Sequence of chain 1.I:
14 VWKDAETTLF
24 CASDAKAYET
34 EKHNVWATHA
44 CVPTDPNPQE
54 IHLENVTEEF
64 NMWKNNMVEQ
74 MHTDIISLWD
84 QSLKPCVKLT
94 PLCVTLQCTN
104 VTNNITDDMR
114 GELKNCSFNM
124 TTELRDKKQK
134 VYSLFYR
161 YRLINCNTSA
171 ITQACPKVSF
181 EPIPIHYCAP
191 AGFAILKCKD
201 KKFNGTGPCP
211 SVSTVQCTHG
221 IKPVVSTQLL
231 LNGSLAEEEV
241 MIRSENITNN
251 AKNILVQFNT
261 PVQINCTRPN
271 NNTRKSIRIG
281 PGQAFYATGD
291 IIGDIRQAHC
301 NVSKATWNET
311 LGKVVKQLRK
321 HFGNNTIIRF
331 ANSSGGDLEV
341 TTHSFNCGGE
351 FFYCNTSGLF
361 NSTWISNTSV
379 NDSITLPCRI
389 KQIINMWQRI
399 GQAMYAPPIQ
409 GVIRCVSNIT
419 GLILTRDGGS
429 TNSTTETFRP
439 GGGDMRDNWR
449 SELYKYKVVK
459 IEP

Sequence of chain 1.A:
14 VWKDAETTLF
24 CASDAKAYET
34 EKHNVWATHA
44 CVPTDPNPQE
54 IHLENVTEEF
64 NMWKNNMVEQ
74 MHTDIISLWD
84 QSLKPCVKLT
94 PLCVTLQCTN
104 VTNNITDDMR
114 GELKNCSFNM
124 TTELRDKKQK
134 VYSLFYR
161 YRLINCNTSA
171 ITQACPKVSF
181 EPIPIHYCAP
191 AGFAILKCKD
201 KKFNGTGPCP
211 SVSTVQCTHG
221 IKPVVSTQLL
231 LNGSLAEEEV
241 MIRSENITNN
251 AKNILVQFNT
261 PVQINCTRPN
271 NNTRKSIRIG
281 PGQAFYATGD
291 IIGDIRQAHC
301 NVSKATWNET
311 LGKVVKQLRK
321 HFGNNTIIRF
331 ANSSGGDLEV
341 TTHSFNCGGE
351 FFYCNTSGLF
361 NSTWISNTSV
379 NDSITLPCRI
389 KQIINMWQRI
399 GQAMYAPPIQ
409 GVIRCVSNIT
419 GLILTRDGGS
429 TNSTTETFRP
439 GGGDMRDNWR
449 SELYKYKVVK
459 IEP

The small molecule below binds the protein below.
Small molecule (SMILES): CC(=O)N[C@@H]1[C@@H](O)[C@H](O)[C@@H](CO)O[C@H]1O

Binding-site contacts:
Ligand atom C6 contacts residue ARG278 of chain 1.I at 4.2 Å.
Ligand atom C2 contacts residue ASN167 of chain 1.A at 2.7 Å.
Ligand atom O6 contacts residue ARG278 of chain 1.I at 4.3 Å.
Ligand atom C1 contacts residue ASN167 of chain 1.A at 1.4 Å.
Ligand atom C7 contacts residue ASN167 of chain 1.A at 3.8 Å.
Ligand atom O6 contacts residue ILE279 of chain 1.I at 3.8 Å.
Ligand atom C5 contacts residue ASN167 of chain 1.A at 3.6 Å.
Ligand atom O7 contacts residue ASN167 of chain 1.A at 4.2 Å.
Ligand atom C4 contacts residue ASN167 of chain 1.A at 4.3 Å.
Ligand atom O5 contacts residue ASN167 of chain 1.A at 2.4 Å (h-bond).
Ligand atom N2 contacts residue ASN167 of chain 1.A at 3.1 Å (h-bond).
Ligand atom C3 contacts residue ASN167 of chain 1.A at 3.9 Å.